Sequence of chain 1.O:
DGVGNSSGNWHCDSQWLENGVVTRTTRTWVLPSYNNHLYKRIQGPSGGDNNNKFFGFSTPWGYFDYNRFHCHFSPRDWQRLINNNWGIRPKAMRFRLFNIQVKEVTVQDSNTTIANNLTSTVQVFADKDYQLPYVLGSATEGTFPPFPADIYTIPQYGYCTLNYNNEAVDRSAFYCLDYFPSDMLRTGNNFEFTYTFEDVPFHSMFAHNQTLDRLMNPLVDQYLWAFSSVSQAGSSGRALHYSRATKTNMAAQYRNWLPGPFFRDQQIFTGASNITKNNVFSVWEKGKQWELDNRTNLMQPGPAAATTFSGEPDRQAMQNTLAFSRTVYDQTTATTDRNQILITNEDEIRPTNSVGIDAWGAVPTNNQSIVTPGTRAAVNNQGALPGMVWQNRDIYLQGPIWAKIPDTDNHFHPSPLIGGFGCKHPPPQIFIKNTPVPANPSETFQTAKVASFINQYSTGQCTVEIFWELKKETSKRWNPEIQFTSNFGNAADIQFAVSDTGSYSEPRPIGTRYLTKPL

Binding-site contacts:
Ligand atom N1 contacts residue PRO217 of chain 1.NA at 4.1 Å.
Ligand atom N7 contacts residue SER431 of chain 1.NA at 3.8 Å.
Ligand atom C6 contacts residue PRO430 of chain 1.NA at 3.7 Å (hydrophobic).
Ligand atom N6 contacts residue GLY438 of chain 1.NA at 4.2 Å.
Ligand atom N7 contacts residue ASN408 of chain 1.NA at 3.5 Å (h-bond).
Ligand atom C2' contacts residue HIS429 of chain 1.NA at 3.7 Å.
Ligand atom N9 contacts residue ASN426 of chain 1.O at 4.1 Å.
Ligand atom C2 contacts residue GLY438 of chain 1.NA at 3.9 Å.
Ligand atom N9 contacts residue PRO217 of chain 1.NA at 4.2 Å.
Ligand atom C4 contacts residue PRO217 of chain 1.NA at 3.8 Å (hydrophobic).
Ligand atom C4' contacts residue HIS429 of chain 1.NA at 3.9 Å.
Ligand atom N1 contacts residue PRO430 of chain 1.NA at 3.5 Å (h-bond).
Ligand atom N1 contacts residue GLY438 of chain 1.NA at 3.7 Å.
Ligand atom N6 contacts residue GLY436 of chain 1.NA at 3.8 Å.
Ligand atom C6 contacts residue PRO217 of chain 1.NA at 4.0 Å (hydrophobic).
Ligand atom C6 contacts residue SER431 of chain 1.NA at 3.8 Å.
Ligand atom N6 contacts residue SER431 of chain 1.NA at 3.3 Å.
Ligand atom C5' contacts residue HIS429 of chain 1.NA at 3.1 Å.
Ligand atom C2 contacts residue PRO430 of chain 1.NA at 3.8 Å (hydrophobic).
Ligand atom C3' contacts residue HIS429 of chain 1.NA at 3.7 Å.
Ligand atom C5 contacts residue PRO217 of chain 1.NA at 3.8 Å (hydrophobic).
Ligand atom C5' contacts residue HIS427 of chain 1.O at 4.0 Å.
Ligand atom C2 contacts residue PRO217 of chain 1.NA at 3.8 Å (hydrophobic).
Ligand atom N6 contacts residue PRO430 of chain 1.NA at 4.1 Å.
Ligand atom O5' contacts residue HIS429 of chain 1.NA at 4.2 Å.
Ligand atom O2P contacts residue ASP425 of chain 1.O at 3.2 Å (salt-bridge).
Ligand atom O2P contacts residue ASN426 of chain 1.O at 3.3 Å.
Ligand atom C2' contacts residue PRO430 of chain 1.NA at 3.5 Å (hydrophobic).
Ligand atom C8 contacts residue ASP425 of chain 1.O at 4.1 Å.
Ligand atom C5 contacts residue SER431 of chain 1.NA at 4.0 Å.
Ligand atom O4' contacts residue ASN426 of chain 1.O at 4.0 Å.
Ligand atom P contacts residue ASP425 of chain 1.O at 3.7 Å.
Ligand atom O4' contacts residue HIS429 of chain 1.NA at 4.0 Å.
Ligand atom N6 contacts residue ASN408 of chain 1.NA at 3.9 Å.
Ligand atom N3 contacts residue PRO430 of chain 1.NA at 4.1 Å.
Ligand atom N6 contacts residue PRO432 of chain 1.NA at 4.0 Å.
Ligand atom O2P contacts residue HIS427 of chain 1.O at 3.1 Å.
Ligand atom C8 contacts residue ASN426 of chain 1.O at 3.0 Å.
Ligand atom N7 contacts residue ASN426 of chain 1.O at 3.5 Å (h-bond).
Ligand atom N3 contacts residue PRO217 of chain 1.NA at 3.9 Å.

A small-molecule ligand and the protein it binds are described below.
Small molecule (SMILES): Nc1ncnc2c1ncn2[C@H]1C[C@H](O)[C@@H](COP(=O)(O)O)O1

Sequence of chain 1.NA:
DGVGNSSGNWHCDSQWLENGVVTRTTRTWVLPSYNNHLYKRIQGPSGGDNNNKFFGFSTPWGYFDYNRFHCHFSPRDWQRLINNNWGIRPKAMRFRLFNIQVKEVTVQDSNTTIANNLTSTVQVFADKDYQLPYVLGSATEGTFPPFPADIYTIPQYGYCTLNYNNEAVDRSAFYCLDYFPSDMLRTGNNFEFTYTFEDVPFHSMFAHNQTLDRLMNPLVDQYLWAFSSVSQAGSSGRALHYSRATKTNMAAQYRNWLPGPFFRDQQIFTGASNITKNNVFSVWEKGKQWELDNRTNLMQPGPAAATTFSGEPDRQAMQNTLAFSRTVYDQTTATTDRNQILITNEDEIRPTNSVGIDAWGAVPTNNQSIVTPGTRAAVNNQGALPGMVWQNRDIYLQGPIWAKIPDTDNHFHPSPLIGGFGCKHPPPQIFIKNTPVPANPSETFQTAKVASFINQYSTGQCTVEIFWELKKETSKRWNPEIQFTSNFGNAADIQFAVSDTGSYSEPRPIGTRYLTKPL